Sequence of chain 1.N:
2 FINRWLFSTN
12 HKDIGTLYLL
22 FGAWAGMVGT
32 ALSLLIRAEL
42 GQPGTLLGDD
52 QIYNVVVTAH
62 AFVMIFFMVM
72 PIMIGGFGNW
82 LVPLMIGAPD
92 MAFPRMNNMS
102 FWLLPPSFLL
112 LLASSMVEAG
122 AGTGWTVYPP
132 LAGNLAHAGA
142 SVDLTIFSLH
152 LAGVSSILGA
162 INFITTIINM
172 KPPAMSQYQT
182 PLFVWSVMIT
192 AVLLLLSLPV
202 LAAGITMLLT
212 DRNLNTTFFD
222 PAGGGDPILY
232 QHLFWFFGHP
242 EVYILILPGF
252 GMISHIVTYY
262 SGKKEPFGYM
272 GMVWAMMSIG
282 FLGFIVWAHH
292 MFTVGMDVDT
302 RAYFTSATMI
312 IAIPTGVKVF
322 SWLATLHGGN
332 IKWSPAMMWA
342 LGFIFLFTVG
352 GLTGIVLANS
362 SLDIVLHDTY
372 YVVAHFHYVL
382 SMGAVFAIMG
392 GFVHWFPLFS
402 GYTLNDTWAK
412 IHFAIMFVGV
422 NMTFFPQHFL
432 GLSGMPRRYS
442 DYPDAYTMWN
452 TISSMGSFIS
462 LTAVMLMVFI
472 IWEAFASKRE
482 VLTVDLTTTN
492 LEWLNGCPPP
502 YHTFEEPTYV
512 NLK

Sequence of chain 1.Z:
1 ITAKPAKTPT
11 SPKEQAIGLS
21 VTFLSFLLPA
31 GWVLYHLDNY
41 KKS

A protein and the small-molecule ligand that binds it are described below.
Small molecule (SMILES): CCCCCCCCCCO[C@@H]1O[C@H](CO)[C@@H](O[C@H]2O[C@H](CO)[C@@H](O)[C@H](O)[C@H]2O)[C@H](O)[C@H]1O

Sequence of chain 1.Q:
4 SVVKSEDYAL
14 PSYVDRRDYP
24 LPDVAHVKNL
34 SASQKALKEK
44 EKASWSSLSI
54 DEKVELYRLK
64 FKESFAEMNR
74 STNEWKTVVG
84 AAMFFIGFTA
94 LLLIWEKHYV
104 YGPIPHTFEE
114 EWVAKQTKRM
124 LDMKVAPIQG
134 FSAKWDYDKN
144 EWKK

Sequence of chain 1.Y:
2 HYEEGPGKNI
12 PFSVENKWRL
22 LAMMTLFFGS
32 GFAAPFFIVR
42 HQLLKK

Binding-site contacts:
Ligand atom C37 contacts residue LEU34 of chain 1.Z at 4.0 Å (hydrophobic).
Ligand atom C1 contacts residue LEU28 of chain 1.Z at 3.8 Å (hydrophobic).
Ligand atom O16 contacts residue TRP98 of chain 1.Q at 4.1 Å.
Ligand atom C6 contacts residue LEU28 of chain 1.Z at 4.0 Å (hydrophobic).
Ligand atom O61 contacts residue TYR102 of chain 1.Q at 3.6 Å.
Ligand atom O61 contacts residue TRP98 of chain 1.Q at 3.0 Å (h-bond).
Ligand atom O16 contacts residue LEU28 of chain 1.Z at 3.8 Å.
Ligand atom C22 contacts residue GLY31 of chain 1.Z at 3.9 Å.
Ligand atom C43 contacts residue LEU35 of chain 1.N at 4.0 Å (hydrophobic).
Ligand atom C22 contacts residue TRP98 of chain 1.Q at 3.8 Å (hydrophobic).
Ligand atom C34 contacts residue LEU27 of chain 1.Z at 4.1 Å (hydrophobic).
Ligand atom C19 contacts residue LEU27 of chain 1.Z at 3.7 Å (hydrophobic).
Ligand atom C10 contacts residue TYR35 of chain 1.Z at 3.7 Å (hydrophobic).
Ligand atom C34 contacts residue PHE459 of chain 1.N at 3.7 Å (hydrophobic).
Ligand atom C28 contacts residue LEU27 of chain 1.Z at 3.8 Å (hydrophobic).
Ligand atom C43 contacts residue LEU34 of chain 1.Z at 3.9 Å (hydrophobic).
Ligand atom O3 contacts residue HIS36 of chain 1.Z at 3.7 Å.
Ligand atom O55 contacts residue TRP32 of chain 1.Z at 3.2 Å.
Ligand atom O5 contacts residue TRP98 of chain 1.Q at 3.4 Å.
Ligand atom C37 contacts residue ALA30 of chain 1.Z at 4.0 Å (hydrophobic).
Ligand atom C43 contacts residue PHE459 of chain 1.N at 3.8 Å (hydrophobic).
Ligand atom C31 contacts residue TRP98 of chain 1.Q at 3.8 Å (hydrophobic).
Ligand atom C25 contacts residue TRP98 of chain 1.Q at 3.9 Å (hydrophobic).
Ligand atom C1 contacts residue TRP32 of chain 1.Z at 3.4 Å (hydrophobic).
Ligand atom O49 contacts residue GLY31 of chain 1.Z at 4.0 Å.
Ligand atom O49 contacts residue LEU28 of chain 1.Z at 2.8 Å (h-bond).
Ligand atom O1 contacts residue TYR35 of chain 1.Z at 3.3 Å.
Ligand atom C1 contacts residue GLY31 of chain 1.Z at 3.6 Å.
Ligand atom O6 contacts residue TYR35 of chain 1.Z at 3.7 Å.
Ligand atom O16 contacts residue GLY31 of chain 1.Z at 3.7 Å.
Ligand atom O6 contacts residue TYR102 of chain 1.Q at 3.9 Å.
Ligand atom C40 contacts residue LEU462 of chain 1.N at 3.8 Å (hydrophobic).
Ligand atom O49 contacts residue TRP32 of chain 1.Z at 3.3 Å (h-bond).
Ligand atom C28 contacts residue TRP98 of chain 1.Q at 4.0 Å (hydrophobic).
Ligand atom C22 contacts residue LEU27 of chain 1.Z at 3.7 Å (hydrophobic).
Ligand atom C57 contacts residue TRP98 of chain 1.Q at 3.8 Å (hydrophobic).
Ligand atom C5 contacts residue TYR35 of chain 1.Z at 4.1 Å (hydrophobic).
Ligand atom C40 contacts residue LEU35 of chain 1.N at 4.0 Å (hydrophobic).
Ligand atom C18 contacts residue LEU28 of chain 1.Z at 3.9 Å (hydrophobic).
Ligand atom O16 contacts residue LEU27 of chain 1.Z at 4.0 Å.